Binding-site contacts:
Ligand atom O6 contacts residue ASN58 of chain 1.C at 4.3 Å.
Ligand atom C7 contacts residue SER17 of chain 1.D at 3.6 Å.
Ligand atom C8 contacts residue GLY13 of chain 1.D at 4.5 Å.
Ligand atom C7 contacts residue GLU57 of chain 1.C at 4.0 Å.
Ligand atom C1 contacts residue GLU57 of chain 1.C at 4.5 Å.
Ligand atom C2 contacts residue GLY16 of chain 1.D at 4.3 Å.
Ligand atom C4 contacts residue ASN58 of chain 1.C at 4.0 Å.
Ligand atom C2 contacts residue ASN58 of chain 1.C at 2.4 Å.
Ligand atom C8 contacts residue GLU57 of chain 1.C at 3.5 Å.
Ligand atom O7 contacts residue ASN58 of chain 1.C at 3.5 Å (h-bond).
Ligand atom O5 contacts residue ASN58 of chain 1.C at 2.0 Å (h-bond).
Ligand atom C8 contacts residue GLY16 of chain 1.D at 3.6 Å.
Ligand atom C5 contacts residue ASN58 of chain 1.C at 3.3 Å.
Ligand atom N2 contacts residue GLY16 of chain 1.D at 4.2 Å.
Ligand atom C1 contacts residue GLY16 of chain 1.D at 4.4 Å.
Ligand atom O7 contacts residue SER17 of chain 1.D at 2.9 Å (h-bond).
Ligand atom C7 contacts residue GLY16 of chain 1.D at 3.3 Å.
Ligand atom N2 contacts residue ASN58 of chain 1.C at 2.9 Å (h-bond).
Ligand atom C3 contacts residue ASN58 of chain 1.C at 3.7 Å.
Ligand atom O7 contacts residue THR18 of chain 1.D at 3.8 Å.
Ligand atom O7 contacts residue GLY16 of chain 1.D at 2.9 Å.
Ligand atom N2 contacts residue GLU57 of chain 1.C at 3.8 Å.
Ligand atom C6 contacts residue ASN58 of chain 1.C at 4.3 Å.
Ligand atom C8 contacts residue SER17 of chain 1.D at 3.8 Å.
Ligand atom C1 contacts residue ASN58 of chain 1.C at 1.5 Å.
Ligand atom C7 contacts residue ASN58 of chain 1.C at 3.3 Å.

Sequence of chain 1.D:
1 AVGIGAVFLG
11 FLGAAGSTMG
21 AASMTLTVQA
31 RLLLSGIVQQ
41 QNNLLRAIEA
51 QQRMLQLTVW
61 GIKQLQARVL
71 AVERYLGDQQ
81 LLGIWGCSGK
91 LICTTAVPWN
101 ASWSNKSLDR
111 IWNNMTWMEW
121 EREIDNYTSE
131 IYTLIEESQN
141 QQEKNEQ

Sequence of chain 1.C:
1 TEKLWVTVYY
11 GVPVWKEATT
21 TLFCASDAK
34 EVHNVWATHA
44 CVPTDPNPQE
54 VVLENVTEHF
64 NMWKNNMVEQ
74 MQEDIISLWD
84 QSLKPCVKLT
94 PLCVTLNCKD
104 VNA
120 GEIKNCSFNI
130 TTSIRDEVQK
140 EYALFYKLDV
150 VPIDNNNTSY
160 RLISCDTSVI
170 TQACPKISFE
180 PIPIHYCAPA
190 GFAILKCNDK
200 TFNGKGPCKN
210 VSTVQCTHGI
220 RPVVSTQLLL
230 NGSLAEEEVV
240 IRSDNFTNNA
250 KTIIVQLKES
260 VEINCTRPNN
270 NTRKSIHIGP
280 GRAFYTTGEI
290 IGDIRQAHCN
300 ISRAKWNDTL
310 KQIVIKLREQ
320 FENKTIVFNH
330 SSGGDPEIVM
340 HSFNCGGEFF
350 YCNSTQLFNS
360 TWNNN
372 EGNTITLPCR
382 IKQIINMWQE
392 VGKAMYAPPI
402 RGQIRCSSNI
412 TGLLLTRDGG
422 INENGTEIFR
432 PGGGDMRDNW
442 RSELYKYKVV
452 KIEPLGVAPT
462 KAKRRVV

The protein below binds the small molecule below.
Small molecule (SMILES): CC(=O)N[C@H]1[C@H](O[C@H]2[C@H](O)[C@@H](NC(C)=O)CO[C@@H]2CO)O[C@H](CO)[C@@H](O[C@@H]2O[C@H](CO)[C@@H](O)[C@H](O)[C@@H]2O)[C@@H]1O